Sequence of chain 1.A:
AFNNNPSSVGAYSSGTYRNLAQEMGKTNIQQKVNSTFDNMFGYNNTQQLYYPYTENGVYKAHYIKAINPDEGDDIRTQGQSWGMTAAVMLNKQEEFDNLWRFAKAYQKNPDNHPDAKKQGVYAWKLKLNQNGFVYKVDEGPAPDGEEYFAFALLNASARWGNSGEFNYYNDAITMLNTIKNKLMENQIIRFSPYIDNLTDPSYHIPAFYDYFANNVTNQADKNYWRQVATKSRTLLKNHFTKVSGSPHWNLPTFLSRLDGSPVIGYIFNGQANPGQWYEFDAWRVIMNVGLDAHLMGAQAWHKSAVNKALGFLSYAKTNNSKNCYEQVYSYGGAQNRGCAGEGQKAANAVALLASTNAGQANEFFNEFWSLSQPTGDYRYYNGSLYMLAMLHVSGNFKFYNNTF

This protein binds this small molecule.
Small molecule (SMILES): O[C@@H]1[C@@H](O)[C@H](O[C@@H]2CO[C@@H](O[C@@H]3CO[C@H](O)[C@H](O)[C@H]3O)[C@H](O)[C@H]2O)OC[C@H]1O

Binding-site contacts:
Ligand atom O2 contacts residue ASN382 of chain 1.A at 3.1 Å (h-bond).
Ligand atom O1 contacts residue GLN327 of chain 1.A at 3.0 Å (h-bond).
Ligand atom C3 contacts residue ASN382 of chain 1.A at 4.0 Å.
Ligand atom C1 contacts residue TYR378 of chain 1.A at 4.0 Å (hydrophobic).
Ligand atom C2 contacts residue GLN327 of chain 1.A at 3.6 Å.
Ligand atom C3 contacts residue GLN327 of chain 1.A at 3.4 Å.
Ligand atom O5 contacts residue PHE280 of chain 1.A at 3.4 Å.
Ligand atom O2 contacts residue TYR381 of chain 1.A at 4.0 Å.
Ligand atom O4 contacts residue ASP281 of chain 1.A at 2.9 Å (salt-bridge).
Ligand atom C5 contacts residue ASP281 of chain 1.A at 3.4 Å.
Ligand atom O3 contacts residue GLN78 of chain 1.A at 2.6 Å (h-bond).
Ligand atom C5 contacts residue PHE280 of chain 1.A at 3.4 Å (hydrophobic).
Ligand atom C2 contacts residue PHE280 of chain 1.A at 3.6 Å (hydrophobic).
Ligand atom O3 contacts residue GLN327 of chain 1.A at 3.8 Å.
Ligand atom C3 contacts residue GLN78 of chain 1.A at 3.1 Å.
Ligand atom C2 contacts residue ARG76 of chain 1.A at 3.4 Å.
Ligand atom O2 contacts residue ARG76 of chain 1.A at 3.6 Å.
Ligand atom C5 contacts residue TYR378 of chain 1.A at 3.9 Å (hydrophobic).
Ligand atom O2 contacts residue GLN327 of chain 1.A at 2.8 Å (h-bond).
Ligand atom C4 contacts residue PHE280 of chain 1.A at 4.0 Å (hydrophobic).
Ligand atom C3 contacts residue TYR381 of chain 1.A at 4.0 Å (hydrophobic).
Ligand atom O3 contacts residue TYR380 of chain 1.A at 4.1 Å.
Ligand atom O3 contacts residue ARG76 of chain 1.A at 3.0 Å (salt-bridge).
Ligand atom C2 contacts residue ASN382 of chain 1.A at 3.5 Å.
Ligand atom C1 contacts residue GLN327 of chain 1.A at 4.1 Å.
Ligand atom C4 contacts residue ASP281 of chain 1.A at 3.5 Å.
Ligand atom C4 contacts residue TYR378 of chain 1.A at 3.6 Å (hydrophobic).
Ligand atom O4 contacts residue PHE280 of chain 1.A at 3.6 Å.
Ligand atom C1 contacts residue PHE280 of chain 1.A at 3.9 Å (hydrophobic).
Ligand atom O5 contacts residue TYR378 of chain 1.A at 3.2 Å.
Ligand atom C2 contacts residue TYR378 of chain 1.A at 3.9 Å (hydrophobic).
Ligand atom O4 contacts residue TYR381 of chain 1.A at 4.1 Å.
Ligand atom O3 contacts residue ASN382 of chain 1.A at 3.3 Å (h-bond).
Ligand atom O4 contacts residue GLN78 of chain 1.A at 2.8 Å (h-bond).
Ligand atom C3 contacts residue ARG76 of chain 1.A at 3.8 Å.
Ligand atom O4 contacts residue ARG284 of chain 1.A at 3.5 Å (salt-bridge).
Ligand atom C5 contacts residue TYR381 of chain 1.A at 3.8 Å (hydrophobic).
Ligand atom C4 contacts residue GLN78 of chain 1.A at 3.8 Å.
Ligand atom O2 contacts residue TYR380 of chain 1.A at 3.1 Å.
Ligand atom O2 contacts residue GLY341 of chain 1.A at 4.0 Å.